Binding-site contacts:
Ligand atom CB contacts residue ASP101 of chain 1.A at 4.3 Å.
Ligand atom O contacts residue ASP101 of chain 1.A at 2.9 Å (salt-bridge).
Ligand atom CG contacts residue TRP62 of chain 1.A at 3.7 Å (hydrophobic).
Ligand atom NH1 contacts residue TRP63 of chain 1.A at 3.0 Å (h-bond).
Ligand atom CZ contacts residue TRP63 of chain 1.A at 3.7 Å (hydrophobic).
Ligand atom CB contacts residue TRP62 of chain 1.A at 3.3 Å (hydrophobic).
Ligand atom C contacts residue TRP63 of chain 1.A at 4.5 Å (hydrophobic).
Ligand atom OXT contacts residue LEU75 of chain 1.A at 4.0 Å.
Ligand atom NH2 contacts residue ILE98 of chain 1.A at 3.3 Å.
Ligand atom CZ contacts residue GOL1 of chain 1.H at 4.0 Å.
Ligand atom OXT contacts residue TRP63 of chain 1.A at 4.1 Å.
Ligand atom CA contacts residue TRP62 of chain 1.A at 4.3 Å (hydrophobic).
Ligand atom C contacts residue ASP101 of chain 1.A at 3.3 Å.
Ligand atom NH1 contacts residue GOL1 of chain 1.H at 3.6 Å (h-bond).
Ligand atom CZ contacts residue ALA107 of chain 1.A at 4.0 Å (hydrophobic).
Ligand atom N contacts residue ASP101 of chain 1.A at 4.5 Å.
Ligand atom NH2 contacts residue GOL1 of chain 1.H at 3.9 Å.
Ligand atom OXT contacts residue TRP62 of chain 1.A at 3.2 Å.
Ligand atom NH1 contacts residue TRP62 of chain 1.A at 3.9 Å.
Ligand atom NE contacts residue ALA107 of chain 1.A at 4.4 Å.
Ligand atom OXT contacts residue ASP101 of chain 1.A at 4.3 Å.
Ligand atom CA contacts residue ASP101 of chain 1.A at 3.4 Å.
Ligand atom CD contacts residue TRP62 of chain 1.A at 4.1 Å (hydrophobic).
Ligand atom N contacts residue TRP62 of chain 1.A at 4.2 Å.
Ligand atom C contacts residue TRP62 of chain 1.A at 4.2 Å (hydrophobic).
Ligand atom NH2 contacts residue ALA107 of chain 1.A at 3.3 Å.
Ligand atom NH2 contacts residue TRP63 of chain 1.A at 3.4 Å.

Sequence of chain 1.A:
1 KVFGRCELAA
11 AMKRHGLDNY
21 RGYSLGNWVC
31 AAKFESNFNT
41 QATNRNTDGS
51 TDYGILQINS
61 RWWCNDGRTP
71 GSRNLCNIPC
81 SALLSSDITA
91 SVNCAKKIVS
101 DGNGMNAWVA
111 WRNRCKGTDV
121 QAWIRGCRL

The small molecule below binds the protein below.
Small molecule (SMILES): NC(=[NH2+])NCCC[C@H](N)C(=O)O